Binding-site contacts:
Ligand atom O09 contacts residue HEM1 of chain 2.B at 3.9 Å.
Ligand atom N21 contacts residue HEM1 of chain 2.B at 3.7 Å.
Ligand atom C14 contacts residue GLU243 of chain 2.A at 3.3 Å.
Ligand atom N02 contacts residue HEM1 of chain 2.B at 3.0 Å (h-bond).
Ligand atom C04 contacts residue PHE357 of chain 2.A at 3.5 Å (hydrophobic).
Ligand atom C23 contacts residue HEM1 of chain 2.B at 3.3 Å.
Ligand atom C10 contacts residue HIS128 of chain 2.A at 3.5 Å.
Ligand atom C14 contacts residue HEM1 of chain 2.B at 3.4 Å.
Ligand atom N22 contacts residue HEM1 of chain 2.B at 3.4 Å.
Ligand atom N21 contacts residue GLU243 of chain 2.A at 2.6 Å (salt-bridge).
Ligand atom N1' contacts residue H4B1 of chain 2.C at 3.7 Å.
Ligand atom C11 contacts residue ILE218 of chain 2.A at 3.6 Å (hydrophobic).
Ligand atom C27 contacts residue PHE235 of chain 2.A at 3.7 Å (hydrophobic).
Ligand atom C11 contacts residue HIS128 of chain 2.A at 3.8 Å.
Ligand atom C02 contacts residue ARG65 of chain 2.A at 3.7 Å.
Ligand atom C24 contacts residue HEM1 of chain 2.B at 3.8 Å.
Ligand atom N1' contacts residue HEM1 of chain 2.B at 3.9 Å.
Ligand atom N22 contacts residue TRP238 of chain 2.A at 2.8 Å (h-bond).
Ligand atom N02 contacts residue PHE357 of chain 2.A at 3.7 Å.
Ligand atom C06 contacts residue HEM1 of chain 2.B at 3.4 Å.
Ligand atom C22 contacts residue TRP238 of chain 2.A at 3.8 Å (hydrophobic).
Ligand atom C03 contacts residue PHE357 of chain 2.A at 3.4 Å (hydrophobic).
Ligand atom N22 contacts residue GLU243 of chain 2.A at 2.6 Å (salt-bridge).
Ligand atom C27 contacts residue HEM1 of chain 2.B at 3.3 Å.
Ligand atom C13 contacts residue ILE218 of chain 2.A at 3.8 Å (hydrophobic).
Ligand atom N02 contacts residue ARG65 of chain 2.A at 3.2 Å (salt-bridge).
Ligand atom C26 contacts residue HEM1 of chain 2.B at 3.9 Å.
Ligand atom C27 contacts residue GLY237 of chain 2.A at 3.6 Å.
Ligand atom C07 contacts residue PHE357 of chain 2.A at 3.5 Å (hydrophobic).
Ligand atom C26 contacts residue GLU243 of chain 2.A at 3.4 Å.
Ligand atom C13 contacts residue HEM1 of chain 2.B at 3.8 Å.
Ligand atom C08 contacts residue HEM1 of chain 2.B at 3.3 Å.
Ligand atom C22 contacts residue HEM1 of chain 2.B at 3.6 Å.
Ligand atom C2' contacts residue TRP329 of chain 2.A at 3.6 Å (hydrophobic).
Ligand atom N22 contacts residue TYR239 of chain 2.A at 3.6 Å.
Ligand atom C12 contacts residue HEM1 of chain 2.B at 3.5 Å.
Ligand atom C02 contacts residue HEM1 of chain 2.B at 3.7 Å.
Ligand atom C22 contacts residue GLU243 of chain 2.A at 3.5 Å.
Ligand atom N01 contacts residue HEM1 of chain 2.B at 2.7 Å (h-bond).
Ligand atom C25 contacts residue ILE218 of chain 2.A at 3.8 Å (hydrophobic).

The small molecule below binds the protein below.
Small molecule (SMILES): Cc1cc(N)nc(CCCCCO[C@H]2CNC[C@H]2Cc2cc(C)cc(N)n2)c1

Sequence of chain 2.A:
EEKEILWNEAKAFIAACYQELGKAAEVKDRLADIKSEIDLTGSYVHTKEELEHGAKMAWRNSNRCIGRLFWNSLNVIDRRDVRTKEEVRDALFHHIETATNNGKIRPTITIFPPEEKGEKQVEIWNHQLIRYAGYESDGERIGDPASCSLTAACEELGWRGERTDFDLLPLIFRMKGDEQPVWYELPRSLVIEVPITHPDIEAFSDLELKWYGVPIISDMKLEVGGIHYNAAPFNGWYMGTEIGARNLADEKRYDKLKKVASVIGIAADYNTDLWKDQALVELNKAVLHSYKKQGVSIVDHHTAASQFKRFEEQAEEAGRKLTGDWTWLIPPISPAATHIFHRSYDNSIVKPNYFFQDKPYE